Sequence of chain 1.A:
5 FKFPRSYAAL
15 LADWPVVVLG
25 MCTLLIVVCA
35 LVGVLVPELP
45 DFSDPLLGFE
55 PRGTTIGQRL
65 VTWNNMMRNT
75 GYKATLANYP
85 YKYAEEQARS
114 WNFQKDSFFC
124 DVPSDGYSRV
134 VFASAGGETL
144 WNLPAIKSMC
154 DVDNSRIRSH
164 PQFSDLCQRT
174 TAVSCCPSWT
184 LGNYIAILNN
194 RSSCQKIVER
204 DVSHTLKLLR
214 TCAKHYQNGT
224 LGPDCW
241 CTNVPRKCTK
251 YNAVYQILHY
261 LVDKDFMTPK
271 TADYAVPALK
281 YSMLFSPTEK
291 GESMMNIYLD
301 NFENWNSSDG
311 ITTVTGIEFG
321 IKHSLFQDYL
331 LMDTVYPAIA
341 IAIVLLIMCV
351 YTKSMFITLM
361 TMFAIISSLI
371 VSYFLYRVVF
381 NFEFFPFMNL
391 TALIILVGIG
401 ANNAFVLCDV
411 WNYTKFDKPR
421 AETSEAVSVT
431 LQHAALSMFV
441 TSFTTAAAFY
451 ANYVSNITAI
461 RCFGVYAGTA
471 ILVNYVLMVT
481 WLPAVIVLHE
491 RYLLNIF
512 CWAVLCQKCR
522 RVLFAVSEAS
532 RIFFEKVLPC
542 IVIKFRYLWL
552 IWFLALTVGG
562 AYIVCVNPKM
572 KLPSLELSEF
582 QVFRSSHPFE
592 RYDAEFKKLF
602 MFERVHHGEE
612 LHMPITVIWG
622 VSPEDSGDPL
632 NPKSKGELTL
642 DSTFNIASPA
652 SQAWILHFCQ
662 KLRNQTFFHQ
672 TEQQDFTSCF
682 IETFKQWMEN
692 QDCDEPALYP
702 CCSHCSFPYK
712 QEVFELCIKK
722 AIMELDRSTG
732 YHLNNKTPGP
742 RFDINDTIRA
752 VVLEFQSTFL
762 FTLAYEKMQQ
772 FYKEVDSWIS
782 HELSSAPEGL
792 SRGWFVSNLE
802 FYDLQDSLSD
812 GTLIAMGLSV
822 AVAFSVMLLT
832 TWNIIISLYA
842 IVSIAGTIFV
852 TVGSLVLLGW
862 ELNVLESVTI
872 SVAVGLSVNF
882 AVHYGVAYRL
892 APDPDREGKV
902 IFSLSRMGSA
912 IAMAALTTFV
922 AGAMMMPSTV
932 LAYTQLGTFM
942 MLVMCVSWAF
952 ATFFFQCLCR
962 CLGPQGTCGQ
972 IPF

Binding-site contacts:
Ligand atom N2 contacts residue ASN221 of chain 1.A at 3.1 Å (h-bond).
Ligand atom C8 contacts residue LYS217 of chain 1.A at 4.2 Å.
Ligand atom O7 contacts residue THR223 of chain 1.A at 3.6 Å.
Ligand atom C3 contacts residue ASN221 of chain 1.A at 4.0 Å.
Ligand atom C4 contacts residue ASN221 of chain 1.A at 4.3 Å.
Ligand atom O5 contacts residue ASN221 of chain 1.A at 2.4 Å (h-bond).
Ligand atom C7 contacts residue ASN221 of chain 1.A at 3.4 Å.
Ligand atom C8 contacts residue HIS218 of chain 1.A at 3.8 Å.
Ligand atom C2 contacts residue ASN221 of chain 1.A at 2.6 Å.
Ligand atom C5 contacts residue ASN221 of chain 1.A at 3.9 Å.
Ligand atom O7 contacts residue ASN221 of chain 1.A at 3.4 Å (h-bond).
Ligand atom O6 contacts residue ASN221 of chain 1.A at 4.0 Å.
Ligand atom C1 contacts residue ASN221 of chain 1.A at 1.7 Å.

A protein and the small-molecule ligand that binds it are described below.
Small molecule (SMILES): CC(=O)N[C@@H]1[C@@H](O)[C@H](O)[C@@H](CO)O[C@H]1O